Sequence of chain 1.H:
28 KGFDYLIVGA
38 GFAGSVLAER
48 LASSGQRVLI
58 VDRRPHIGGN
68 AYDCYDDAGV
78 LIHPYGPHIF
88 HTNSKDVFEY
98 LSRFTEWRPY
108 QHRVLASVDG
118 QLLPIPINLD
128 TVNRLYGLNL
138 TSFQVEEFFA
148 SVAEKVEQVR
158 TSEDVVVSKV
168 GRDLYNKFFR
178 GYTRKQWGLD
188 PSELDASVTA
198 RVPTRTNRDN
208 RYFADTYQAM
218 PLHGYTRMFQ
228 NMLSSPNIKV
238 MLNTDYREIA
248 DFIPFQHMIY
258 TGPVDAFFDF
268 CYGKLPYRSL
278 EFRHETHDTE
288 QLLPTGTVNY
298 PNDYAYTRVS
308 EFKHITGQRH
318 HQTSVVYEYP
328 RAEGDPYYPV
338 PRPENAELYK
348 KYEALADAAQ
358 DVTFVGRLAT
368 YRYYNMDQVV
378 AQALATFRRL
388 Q

Binding-site contacts:
Ligand atom O3' contacts residue TYR209 of chain 1.H at 3.5 Å.
Ligand atom C5' contacts residue ARG305 of chain 1.H at 3.2 Å.
Ligand atom O1B contacts residue ARG305 of chain 1.H at 3.0 Å (salt-bridge).
Ligand atom C4D contacts residue VAL195 of chain 1.H at 3.5 Å (hydrophobic).
Ligand atom C5 contacts residue TYR209 of chain 1.H at 3.5 Å (hydrophobic).
Ligand atom O2 contacts residue PHE176 of chain 1.H at 3.2 Å.
Ligand atom C1' contacts residue FAD1 of chain 1.Y at 3.4 Å.
Ligand atom O3' contacts residue PHE210 of chain 1.H at 3.6 Å.
Ligand atom O1A contacts residue TYR209 of chain 1.H at 2.9 Å (h-bond).
Ligand atom PB contacts residue TYR370 of chain 1.H at 3.4 Å.
Ligand atom O1B contacts residue TYR335 of chain 1.H at 2.8 Å (h-bond).
Ligand atom N3 contacts residue TYR179 of chain 1.H at 3.4 Å.
Ligand atom O5' contacts residue FAD1 of chain 1.Y at 3.5 Å (h-bond).
Ligand atom O4' contacts residue FAD1 of chain 1.Y at 3.2 Å (h-bond).
Ligand atom O3D contacts residue TRP184 of chain 1.H at 2.8 Å (h-bond).
Ligand atom O2 contacts residue PHE175 of chain 1.H at 3.3 Å (h-bond).
Ligand atom O2 contacts residue TYR179 of chain 1.H at 3.3 Å.
Ligand atom PB contacts residue ARG305 of chain 1.H at 3.6 Å.
Ligand atom O4 contacts residue ASN296 of chain 1.H at 2.9 Å (h-bond).
Ligand atom C2 contacts residue TYR179 of chain 1.H at 3.4 Å (hydrophobic).
Ligand atom O2B contacts residue TYR370 of chain 1.H at 2.8 Å (h-bond).
Ligand atom O5' contacts residue ARG305 of chain 1.H at 3.1 Å (salt-bridge).
Ligand atom C2' contacts residue FAD1 of chain 1.Y at 3.6 Å.
Ligand atom O3D contacts residue VAL195 of chain 1.H at 3.6 Å.
Ligand atom O2B contacts residue TYR335 of chain 1.H at 3.0 Å (h-bond).
Ligand atom C1' contacts residue ARG305 of chain 1.H at 3.4 Å.
Ligand atom O3B contacts residue ARG305 of chain 1.H at 2.8 Å (salt-bridge).
Ligand atom O2D contacts residue THR180 of chain 1.H at 2.8 Å (h-bond).
Ligand atom O2 contacts residue THR180 of chain 1.H at 3.6 Å (h-bond).
Ligand atom O2A contacts residue ARG198 of chain 1.H at 2.8 Å (salt-bridge).
Ligand atom C5D contacts residue ARG198 of chain 1.H at 3.6 Å.
Ligand atom O6' contacts residue HIS109 of chain 1.H at 3.2 Å (h-bond).
Ligand atom O2D contacts residue TRP184 of chain 1.H at 3.5 Å (h-bond).
Ligand atom O4' contacts residue PHE210 of chain 1.H at 3.2 Å.
Ligand atom O3A contacts residue TYR370 of chain 1.H at 3.0 Å (h-bond).
Ligand atom PB contacts residue TYR335 of chain 1.H at 3.5 Å.
Ligand atom C4' contacts residue TYR209 of chain 1.H at 3.5 Å (hydrophobic).
Ligand atom N3 contacts residue PHE175 of chain 1.H at 2.9 Å (h-bond).
Ligand atom C2 contacts residue PHE175 of chain 1.H at 3.6 Å (hydrophobic).
Ligand atom O2' contacts residue ARG198 of chain 1.H at 3.0 Å (salt-bridge).

The small molecule below binds the protein below.
Small molecule (SMILES): O=c1ccn([C@@H]2O[C@H](CO[P](=O)(O)O[P](=O)(O)O[C@H]3O[C@H](CO)[C@H](O)[C@H](O)[C@H]3O)[C@@H](O)[C@H]2O)c(=O)[nH]1